The small molecule below binds the protein below.
Small molecule (SMILES): CC(=O)N[C@@H]1[C@@H](O)[C@H](O)[C@@H](CO)O[C@H]1O

Sequence of chain 1.F:
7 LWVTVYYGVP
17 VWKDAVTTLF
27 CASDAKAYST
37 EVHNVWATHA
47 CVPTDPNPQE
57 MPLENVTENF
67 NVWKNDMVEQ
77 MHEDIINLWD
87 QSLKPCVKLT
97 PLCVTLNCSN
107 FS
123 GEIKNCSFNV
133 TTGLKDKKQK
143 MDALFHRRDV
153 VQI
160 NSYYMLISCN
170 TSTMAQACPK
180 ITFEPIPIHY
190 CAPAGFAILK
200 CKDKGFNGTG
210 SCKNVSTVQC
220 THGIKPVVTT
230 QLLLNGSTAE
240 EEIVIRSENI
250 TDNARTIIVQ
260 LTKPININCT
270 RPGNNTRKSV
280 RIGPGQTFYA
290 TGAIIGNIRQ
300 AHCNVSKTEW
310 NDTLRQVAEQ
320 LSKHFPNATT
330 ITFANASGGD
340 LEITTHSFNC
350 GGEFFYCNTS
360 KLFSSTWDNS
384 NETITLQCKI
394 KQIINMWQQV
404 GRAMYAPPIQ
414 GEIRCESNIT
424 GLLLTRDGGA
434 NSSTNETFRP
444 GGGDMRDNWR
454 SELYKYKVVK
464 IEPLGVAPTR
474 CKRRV

Binding-site contacts:
Ligand atom C4 contacts residue ASN267 of chain 1.F at 4.2 Å.
Ligand atom C1 contacts residue ASN267 of chain 1.F at 1.4 Å.
Ligand atom O5 contacts residue ASN267 of chain 1.F at 2.4 Å (h-bond).
Ligand atom C5 contacts residue ASN267 of chain 1.F at 3.7 Å.
Ligand atom C3 contacts residue ASN265 of chain 1.F at 4.1 Å.
Ligand atom O3 contacts residue ASN265 of chain 1.F at 4.1 Å.
Ligand atom C7 contacts residue ASN267 of chain 1.F at 3.2 Å.
Ligand atom C8 contacts residue ILE266 of chain 1.F at 4.0 Å (hydrophobic).
Ligand atom N2 contacts residue ASN267 of chain 1.F at 2.9 Å (h-bond).
Ligand atom C8 contacts residue SER305 of chain 1.F at 4.4 Å.
Ligand atom C1 contacts residue GLU419 of chain 1.F at 4.4 Å.
Ligand atom O7 contacts residue ASN303 of chain 1.F at 4.1 Å.
Ligand atom C7 contacts residue ASN265 of chain 1.F at 4.2 Å.
Ligand atom O7 contacts residue ASN267 of chain 1.F at 3.0 Å (h-bond).
Ligand atom C8 contacts residue ASN267 of chain 1.F at 4.0 Å.
Ligand atom C8 contacts residue ASN303 of chain 1.F at 4.2 Å.
Ligand atom N2 contacts residue ASN265 of chain 1.F at 3.6 Å.
Ligand atom C3 contacts residue ASN267 of chain 1.F at 3.8 Å.
Ligand atom C8 contacts residue ASN265 of chain 1.F at 3.4 Å.
Ligand atom C2 contacts residue ASN267 of chain 1.F at 2.5 Å.